Binding-site contacts:
Ligand atom C1 contacts residue ASN361 of chain 1.E at 1.4 Å.
Ligand atom C8 contacts residue GLY358 of chain 1.E at 4.2 Å.
Ligand atom C7 contacts residue NAG2 of chain 1.LA at 4.1 Å.
Ligand atom O7 contacts residue GLY358 of chain 1.E at 3.9 Å.
Ligand atom C8 contacts residue ASN361 of chain 1.E at 4.4 Å.
Ligand atom C7 contacts residue GLY358 of chain 1.E at 4.4 Å.
Ligand atom O7 contacts residue SER357 of chain 1.E at 4.5 Å.
Ligand atom N2 contacts residue ASN361 of chain 1.E at 2.8 Å (h-bond).
Ligand atom C7 contacts residue ASN361 of chain 1.E at 3.3 Å.
Ligand atom C2 contacts residue ASN361 of chain 1.E at 2.4 Å.
Ligand atom C8 contacts residue NAG1 of chain 1.LA at 3.5 Å.
Ligand atom N2 contacts residue NAG2 of chain 1.LA at 3.6 Å.
Ligand atom C5 contacts residue ASN361 of chain 1.E at 3.7 Å.
Ligand atom O5 contacts residue ASN361 of chain 1.E at 2.4 Å (h-bond).
Ligand atom O7 contacts residue ASN361 of chain 1.E at 3.5 Å (h-bond).
Ligand atom C4 contacts residue ASN361 of chain 1.E at 4.2 Å.
Ligand atom C8 contacts residue NAG2 of chain 1.LA at 3.8 Å.
Ligand atom C3 contacts residue NAG2 of chain 1.LA at 4.2 Å.
Ligand atom C7 contacts residue SER357 of chain 1.E at 4.2 Å.
Ligand atom C3 contacts residue ASN361 of chain 1.E at 3.7 Å.
Ligand atom C8 contacts residue SER357 of chain 1.E at 3.9 Å.
Ligand atom O3 contacts residue NAG2 of chain 1.LA at 3.9 Å.

Sequence of chain 1.E:
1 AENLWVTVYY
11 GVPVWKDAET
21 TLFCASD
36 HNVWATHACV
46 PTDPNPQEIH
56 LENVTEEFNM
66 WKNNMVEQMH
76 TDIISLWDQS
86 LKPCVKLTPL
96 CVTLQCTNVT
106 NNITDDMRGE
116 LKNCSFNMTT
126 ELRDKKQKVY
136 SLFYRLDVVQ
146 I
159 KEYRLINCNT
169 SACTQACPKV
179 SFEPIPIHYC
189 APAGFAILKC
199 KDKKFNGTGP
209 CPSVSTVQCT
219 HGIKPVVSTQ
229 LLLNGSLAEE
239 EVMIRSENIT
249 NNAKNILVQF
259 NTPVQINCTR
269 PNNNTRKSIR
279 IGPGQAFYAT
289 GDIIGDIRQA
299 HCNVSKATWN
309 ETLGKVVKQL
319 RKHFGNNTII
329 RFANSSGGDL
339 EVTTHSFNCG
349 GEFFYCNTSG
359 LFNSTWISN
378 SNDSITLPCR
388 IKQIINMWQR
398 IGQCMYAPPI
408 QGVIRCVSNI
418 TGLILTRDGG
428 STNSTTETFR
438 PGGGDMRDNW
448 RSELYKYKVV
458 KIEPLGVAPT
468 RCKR

The small molecule below binds the protein below.
Small molecule (SMILES): CC(=O)N[C@@H]1[C@@H](O)[C@H](O)[C@@H](CO)O[C@H]1O